This small molecule binds to this protein.
Small molecule (SMILES): CC(=O)N[C@@H]1[C@@H](O)[C@H](O)[C@@H](CO)O[C@H]1O

Binding-site contacts:
Ligand atom O7 contacts residue GLY260 of chain 1.B at 4.1 Å.
Ligand atom C1 contacts residue ASN234 of chain 1.B at 1.4 Å.
Ligand atom C3 contacts residue ASN234 of chain 1.B at 3.8 Å.
Ligand atom C1 contacts residue VAL262 of chain 1.B at 3.8 Å (hydrophobic).
Ligand atom C6 contacts residue ASN234 of chain 1.B at 4.0 Å.
Ligand atom C7 contacts residue GLY260 of chain 1.B at 3.8 Å.
Ligand atom C6 contacts residue ASN232 of chain 1.B at 3.8 Å.
Ligand atom N2 contacts residue VAL262 of chain 1.B at 3.4 Å (h-bond).
Ligand atom O5 contacts residue ARG233 of chain 1.B at 4.1 Å.
Ligand atom C8 contacts residue GLY260 of chain 1.B at 3.0 Å.
Ligand atom O6 contacts residue TYR246 of chain 1.B at 4.4 Å.
Ligand atom C6 contacts residue ARG233 of chain 1.B at 3.5 Å.
Ligand atom C2 contacts residue ASN234 of chain 1.B at 2.4 Å.
Ligand atom O6 contacts residue ASN232 of chain 1.B at 3.5 Å (h-bond).
Ligand atom O7 contacts residue VAL262 of chain 1.B at 3.6 Å.
Ligand atom C7 contacts residue VAL262 of chain 1.B at 3.7 Å (hydrophobic).
Ligand atom O5 contacts residue ASN234 of chain 1.B at 2.3 Å (h-bond).
Ligand atom C5 contacts residue ASN234 of chain 1.B at 3.6 Å.
Ligand atom C8 contacts residue TYR259 of chain 1.B at 4.3 Å (hydrophobic).
Ligand atom O6 contacts residue ARG233 of chain 1.B at 3.8 Å.
Ligand atom C4 contacts residue ASN234 of chain 1.B at 4.1 Å.
Ligand atom C2 contacts residue VAL262 of chain 1.B at 3.4 Å (hydrophobic).
Ligand atom C7 contacts residue ASN234 of chain 1.B at 4.2 Å.
Ligand atom O7 contacts residue GLY263 of chain 1.B at 3.9 Å.
Ligand atom N2 contacts residue TYR259 of chain 1.B at 4.4 Å.
Ligand atom O6 contacts residue ASN234 of chain 1.B at 4.5 Å.
Ligand atom N2 contacts residue ASN234 of chain 1.B at 3.0 Å (h-bond).

Sequence of chain 1.B:
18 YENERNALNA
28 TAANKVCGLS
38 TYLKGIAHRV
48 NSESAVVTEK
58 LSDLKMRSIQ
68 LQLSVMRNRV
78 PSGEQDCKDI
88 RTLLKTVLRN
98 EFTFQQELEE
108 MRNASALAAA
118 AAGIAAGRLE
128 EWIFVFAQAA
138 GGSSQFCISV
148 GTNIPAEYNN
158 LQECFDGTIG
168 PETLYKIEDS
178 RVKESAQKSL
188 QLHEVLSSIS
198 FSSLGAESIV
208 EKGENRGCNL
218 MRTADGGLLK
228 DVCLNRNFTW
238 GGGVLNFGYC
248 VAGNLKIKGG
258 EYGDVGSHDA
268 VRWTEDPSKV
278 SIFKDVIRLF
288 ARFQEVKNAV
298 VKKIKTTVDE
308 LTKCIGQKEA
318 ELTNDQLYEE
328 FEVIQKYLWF